Sequence of chain 1.A:
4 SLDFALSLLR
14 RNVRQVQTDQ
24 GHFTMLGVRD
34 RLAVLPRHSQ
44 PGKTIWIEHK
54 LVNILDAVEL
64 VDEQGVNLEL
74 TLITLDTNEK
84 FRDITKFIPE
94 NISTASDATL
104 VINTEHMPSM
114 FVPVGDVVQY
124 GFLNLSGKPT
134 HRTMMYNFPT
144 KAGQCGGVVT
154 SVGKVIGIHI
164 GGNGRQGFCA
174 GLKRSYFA

Binding-site contacts:
Ligand atom C7 contacts residue HIS41 of chain 1.A at 3.8 Å.
Ligand atom N1 contacts residue ALA145 of chain 1.A at 3.8 Å.
Ligand atom C21 contacts residue GLY165 of chain 1.A at 3.7 Å.
Ligand atom C5 contacts residue LEU128 of chain 1.A at 3.2 Å (hydrophobic).
Ligand atom N contacts residue ILE163 of chain 1.A at 3.5 Å (h-bond).
Ligand atom C22 contacts residue GLY165 of chain 1.A at 3.2 Å.
Ligand atom C15 contacts residue CYS148 of chain 1.A at 2.3 Å (hydrophobic).
Ligand atom C16 contacts residue GLY146 of chain 1.A at 3.8 Å.
Ligand atom C11 contacts residue CYS148 of chain 1.A at 3.4 Å (hydrophobic).
Ligand atom C14 contacts residue CYS148 of chain 1.A at 1.7 Å (hydrophobic).
Ligand atom C16 contacts residue CYS148 of chain 1.A at 3.7 Å (hydrophobic).
Ligand atom C6 contacts residue LEU128 of chain 1.A at 2.6 Å (hydrophobic).
Ligand atom O1 contacts residue THR143 of chain 1.A at 2.3 Å (h-bond).
Ligand atom N1 contacts residue THR143 of chain 1.A at 3.2 Å (h-bond).
Ligand atom C7 contacts residue LEU128 of chain 1.A at 3.5 Å (hydrophobic).
Ligand atom O1 contacts residue LYS144 of chain 1.A at 3.4 Å (salt-bridge).
Ligand atom C20 contacts residue SER129 of chain 1.A at 3.7 Å.
Ligand atom C12 contacts residue GLY165 of chain 1.A at 3.7 Å.
Ligand atom N contacts residue CYS148 of chain 1.A at 2.8 Å (h-bond).
Ligand atom N1 contacts residue GLY165 of chain 1.A at 3.8 Å.
Ligand atom C2 contacts residue ILE163 of chain 1.A at 3.5 Å (hydrophobic).
Ligand atom N2 contacts residue GLY164 of chain 1.A at 3.7 Å.
Ligand atom O1 contacts residue GLY165 of chain 1.A at 3.7 Å.
Ligand atom C13 contacts residue GLY165 of chain 1.A at 3.7 Å.
Ligand atom N1 contacts residue LYS144 of chain 1.A at 3.5 Å.
Ligand atom C6 contacts residue HIS41 of chain 1.A at 3.5 Å.
Ligand atom O21 contacts residue LEU128 of chain 1.A at 3.5 Å.
Ligand atom C5 contacts residue HIS41 of chain 1.A at 3.7 Å.
Ligand atom C13 contacts residue THR143 of chain 1.A at 3.5 Å.
Ligand atom C24 contacts residue LEU128 of chain 1.A at 3.7 Å (hydrophobic).
Ligand atom C6 contacts residue GLU72 of chain 1.A at 3.7 Å.
Ligand atom O3 contacts residue GLY146 of chain 1.A at 2.9 Å (h-bond).
Ligand atom O21 contacts residue SER129 of chain 1.A at 2.9 Å (h-bond).
Ligand atom C10 contacts residue CYS148 of chain 1.A at 2.7 Å (hydrophobic).
Ligand atom C13 contacts residue LYS144 of chain 1.A at 3.6 Å.
Ligand atom C25 contacts residue ALA145 of chain 1.A at 3.8 Å (hydrophobic).
Ligand atom C17 contacts residue CYS148 of chain 1.A at 3.8 Å (hydrophobic).
Ligand atom C11 contacts residue LYS144 of chain 1.A at 3.4 Å.
Ligand atom O1 contacts residue HIS162 of chain 1.A at 3.2 Å (h-bond).
Ligand atom C23 contacts residue GLY165 of chain 1.A at 3.8 Å.

This small molecule binds to this protein.
Small molecule (SMILES): CCOC(=O)C=C[C@H](C[C@@H]1CCNC1=O)NC(=O)[C@H](Cc1ccccc1)NC(=O)CCC1CC1